Sequence of chain 1.A:
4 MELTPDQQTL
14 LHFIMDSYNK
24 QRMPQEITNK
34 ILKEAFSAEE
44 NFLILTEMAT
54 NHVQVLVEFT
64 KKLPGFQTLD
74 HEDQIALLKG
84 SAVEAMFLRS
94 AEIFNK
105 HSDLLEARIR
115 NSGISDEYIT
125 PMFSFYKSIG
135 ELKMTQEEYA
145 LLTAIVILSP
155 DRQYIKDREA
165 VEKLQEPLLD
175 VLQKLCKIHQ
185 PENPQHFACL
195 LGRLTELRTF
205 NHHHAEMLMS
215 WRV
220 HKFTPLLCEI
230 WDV

Binding-site contacts:
Ligand atom C18 contacts residue SER93 of chain 1.A at 3.6 Å.
Ligand atom O13 contacts residue ARG92 of chain 1.A at 3.5 Å (salt-bridge).
Ligand atom C1 contacts residue MET26 of chain 1.A at 3.6 Å (hydrophobic).
Ligand atom CL37 contacts residue PHE90 of chain 1.A at 3.5 Å.
Ligand atom C17 contacts residue SER93 of chain 1.A at 3.4 Å.
Ligand atom C33 contacts residue LEU48 of chain 1.A at 3.8 Å (hydrophobic).
Ligand atom C22 contacts residue MET126 of chain 1.A at 3.7 Å (hydrophobic).
Ligand atom C3 contacts residue MET51 of chain 1.A at 3.2 Å (hydrophobic).
Ligand atom N24 contacts residue SER93 of chain 1.A at 3.2 Å (h-bond).
Ligand atom C3 contacts residue MET26 of chain 1.A at 3.6 Å (hydrophobic).
Ligand atom C38 contacts residue ILE96 of chain 1.A at 3.6 Å (hydrophobic).
Ligand atom CL32 contacts residue LEU48 of chain 1.A at 3.8 Å.
Ligand atom C25 contacts residue SER93 of chain 1.A at 3.7 Å.
Ligand atom C23 contacts residue SER93 of chain 1.A at 3.8 Å.
Ligand atom C38 contacts residue SER93 of chain 1.A at 3.5 Å.
Ligand atom C23 contacts residue MET126 of chain 1.A at 3.7 Å (hydrophobic).
Ligand atom C14 contacts residue MET51 of chain 1.A at 3.8 Å (hydrophobic).
Ligand atom C25 contacts residue PHE90 of chain 1.A at 3.4 Å (hydrophobic).
Ligand atom C35 contacts residue PHE45 of chain 1.A at 3.5 Å (hydrophobic).
Ligand atom C11 contacts residue ARG92 of chain 1.A at 3.6 Å.
Ligand atom CL32 contacts residue ILE113 of chain 1.A at 3.7 Å.
Ligand atom C14 contacts residue ALA52 of chain 1.A at 3.6 Å (hydrophobic).
Ligand atom C35 contacts residue LEU48 of chain 1.A at 3.6 Å (hydrophobic).
Ligand atom C4 contacts residue ARG92 of chain 1.A at 3.7 Å.
Ligand atom C10 contacts residue MET51 of chain 1.A at 3.4 Å (hydrophobic).
Ligand atom CL32 contacts residue MET126 of chain 1.A at 3.7 Å.
Ligand atom CL37 contacts residue MET89 of chain 1.A at 3.5 Å.
Ligand atom C6 contacts residue MET26 of chain 1.A at 3.2 Å (hydrophobic).
Ligand atom N24 contacts residue TYR130 of chain 1.A at 3.0 Å (h-bond).
Ligand atom C2 contacts residue MET26 of chain 1.A at 3.7 Å (hydrophobic).
Ligand atom N24 contacts residue PHE90 of chain 1.A at 3.4 Å.
Ligand atom C5 contacts residue ILE96 of chain 1.A at 3.8 Å (hydrophobic).
Ligand atom C15 contacts residue MET51 of chain 1.A at 3.5 Å (hydrophobic).
Ligand atom C36 contacts residue ALA52 of chain 1.A at 3.8 Å (hydrophobic).
Ligand atom C7 contacts residue MET26 of chain 1.A at 3.3 Å (hydrophobic).
Ligand atom C4 contacts residue MET26 of chain 1.A at 3.4 Å (hydrophobic).
Ligand atom C23 contacts residue TYR130 of chain 1.A at 3.0 Å (hydrophobic).
Ligand atom C26 contacts residue PHE90 of chain 1.A at 3.6 Å (hydrophobic).
Ligand atom C36 contacts residue LEU48 of chain 1.A at 3.6 Å (hydrophobic).
Ligand atom O12 contacts residue ARG92 of chain 1.A at 2.9 Å (salt-bridge).

This protein binds this small molecule.
Small molecule (SMILES): Cc1cc(OCc2c(-c3c(Cl)cncc3Cl)noc2C(C)C)ccc1-c1ccc2c(C(=O)O)cn(C)c2c1